Binding-site contacts:
Ligand atom C8 contacts residue PHE90 of chain 34.A at 3.7 Å (hydrophobic).
Ligand atom C5 contacts residue ASN67 of chain 34.A at 3.7 Å.
Ligand atom C7 contacts residue ASN67 of chain 34.A at 3.9 Å.
Ligand atom C2 contacts residue ASN67 of chain 34.A at 2.5 Å.
Ligand atom C8 contacts residue MET118 of chain 34.A at 4.3 Å (hydrophobic).
Ligand atom C1 contacts residue ASN67 of chain 34.A at 1.4 Å.
Ligand atom N2 contacts residue ASN67 of chain 34.A at 2.9 Å (h-bond).
Ligand atom O7 contacts residue ASN67 of chain 34.A at 4.3 Å.
Ligand atom C4 contacts residue ASN67 of chain 34.A at 4.2 Å.
Ligand atom C3 contacts residue ASN67 of chain 34.A at 3.8 Å.
Ligand atom O5 contacts residue ASN67 of chain 34.A at 2.4 Å (h-bond).
Ligand atom C8 contacts residue ASN67 of chain 34.A at 4.3 Å.

This protein binds this small molecule.
Small molecule (SMILES): CC(=O)N[C@@H]1[C@@H](O)[C@H](O)[C@@H](CO)O[C@H]1O

Sequence of chain 34.A:
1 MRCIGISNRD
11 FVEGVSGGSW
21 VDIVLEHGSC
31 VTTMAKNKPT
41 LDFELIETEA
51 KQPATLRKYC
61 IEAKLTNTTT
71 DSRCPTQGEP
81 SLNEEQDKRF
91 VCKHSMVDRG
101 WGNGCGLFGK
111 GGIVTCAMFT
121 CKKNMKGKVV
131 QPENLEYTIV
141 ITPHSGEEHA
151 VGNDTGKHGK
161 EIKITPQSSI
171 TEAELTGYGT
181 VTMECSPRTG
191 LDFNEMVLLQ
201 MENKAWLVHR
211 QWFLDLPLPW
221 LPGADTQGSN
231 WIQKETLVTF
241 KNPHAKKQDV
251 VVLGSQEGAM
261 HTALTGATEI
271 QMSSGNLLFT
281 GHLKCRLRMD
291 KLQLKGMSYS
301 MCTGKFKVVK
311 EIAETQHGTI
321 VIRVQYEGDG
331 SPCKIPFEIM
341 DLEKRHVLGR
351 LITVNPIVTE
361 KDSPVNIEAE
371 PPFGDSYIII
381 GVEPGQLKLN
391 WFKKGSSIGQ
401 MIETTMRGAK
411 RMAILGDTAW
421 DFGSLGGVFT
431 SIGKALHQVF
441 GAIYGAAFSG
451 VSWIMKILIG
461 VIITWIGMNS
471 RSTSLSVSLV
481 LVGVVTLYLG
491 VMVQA